Sequence of chain 1.K:
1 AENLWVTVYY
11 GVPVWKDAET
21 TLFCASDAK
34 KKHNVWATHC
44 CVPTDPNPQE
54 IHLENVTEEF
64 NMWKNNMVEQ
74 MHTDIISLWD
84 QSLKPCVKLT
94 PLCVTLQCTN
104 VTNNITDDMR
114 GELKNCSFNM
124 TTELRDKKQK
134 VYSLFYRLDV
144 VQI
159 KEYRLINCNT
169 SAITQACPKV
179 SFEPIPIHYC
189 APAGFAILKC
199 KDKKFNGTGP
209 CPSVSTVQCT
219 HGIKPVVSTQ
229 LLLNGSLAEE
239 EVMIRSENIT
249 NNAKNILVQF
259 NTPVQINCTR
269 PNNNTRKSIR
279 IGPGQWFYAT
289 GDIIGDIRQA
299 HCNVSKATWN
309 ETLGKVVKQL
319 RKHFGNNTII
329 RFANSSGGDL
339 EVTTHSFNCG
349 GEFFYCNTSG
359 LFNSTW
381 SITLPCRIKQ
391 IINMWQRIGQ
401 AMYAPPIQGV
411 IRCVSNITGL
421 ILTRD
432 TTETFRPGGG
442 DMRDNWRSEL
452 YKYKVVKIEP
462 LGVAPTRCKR

Binding-site contacts:
Ligand atom C8 contacts residue ASN271 of chain 1.K at 4.1 Å.
Ligand atom C8 contacts residue VAL410 of chain 1.K at 3.8 Å (hydrophobic).
Ligand atom O5 contacts residue ASN271 of chain 1.K at 2.4 Å (h-bond).
Ligand atom C5 contacts residue ILE292 of chain 1.K at 4.0 Å (hydrophobic).
Ligand atom O5 contacts residue ILE292 of chain 1.K at 3.4 Å.
Ligand atom N2 contacts residue ASN271 of chain 1.K at 2.8 Å (h-bond).
Ligand atom C7 contacts residue ASN271 of chain 1.K at 3.4 Å.
Ligand atom O7 contacts residue ASN271 of chain 1.K at 3.6 Å (h-bond).
Ligand atom C4 contacts residue ASN271 of chain 1.K at 4.2 Å.
Ligand atom C3 contacts residue ASN271 of chain 1.K at 3.7 Å.
Ligand atom C2 contacts residue ASN271 of chain 1.K at 2.4 Å.
Ligand atom C6 contacts residue ILE292 of chain 1.K at 4.1 Å (hydrophobic).
Ligand atom C1 contacts residue ASN271 of chain 1.K at 1.4 Å.
Ligand atom C5 contacts residue ASN271 of chain 1.K at 3.7 Å.
Ligand atom C8 contacts residue GLY409 of chain 1.K at 4.2 Å.
Ligand atom C1 contacts residue ILE292 of chain 1.K at 4.1 Å (hydrophobic).

A protein and the small-molecule ligand that binds it are described below.
Small molecule (SMILES): CC(=O)N[C@@H]1[C@@H](O)[C@H](O)[C@@H](CO)O[C@H]1O